The small molecule below binds the protein below.
Small molecule (SMILES): O=C(O)CBr

Sequence of chain 1.A:
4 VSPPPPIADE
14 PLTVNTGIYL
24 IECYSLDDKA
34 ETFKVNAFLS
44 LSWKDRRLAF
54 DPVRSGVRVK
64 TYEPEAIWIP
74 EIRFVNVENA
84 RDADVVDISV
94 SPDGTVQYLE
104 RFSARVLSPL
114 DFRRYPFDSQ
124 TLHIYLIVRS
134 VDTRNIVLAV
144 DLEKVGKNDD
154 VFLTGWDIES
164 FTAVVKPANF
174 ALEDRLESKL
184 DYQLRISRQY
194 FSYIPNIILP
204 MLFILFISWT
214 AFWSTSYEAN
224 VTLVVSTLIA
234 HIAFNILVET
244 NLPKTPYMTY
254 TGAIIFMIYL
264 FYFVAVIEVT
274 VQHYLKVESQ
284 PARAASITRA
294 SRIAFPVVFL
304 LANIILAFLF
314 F

Binding-site contacts:
Ligand atom C1 contacts residue ILE75 of chain 1.A at 3.9 Å (hydrophobic).
Ligand atom BR2 contacts residue GLU74 of chain 1.A at 3.6 Å.
Ligand atom O2 contacts residue TYR101 of chain 1.A at 3.2 Å (h-bond).
Ligand atom O1 contacts residue GLU74 of chain 1.A at 4.2 Å.
Ligand atom O1 contacts residue PRO73 of chain 1.A at 3.1 Å (h-bond).
Ligand atom C1 contacts residue PRO73 of chain 1.A at 3.4 Å (hydrophobic).
Ligand atom O1 contacts residue LEU44 of chain 1.A at 3.9 Å.
Ligand atom BR2 contacts residue PRO73 of chain 1.A at 4.4 Å.
Ligand atom O2 contacts residue ARG84 of chain 1.A at 4.1 Å.
Ligand atom O2 contacts residue PRO73 of chain 1.A at 3.8 Å.
Ligand atom C2 contacts residue ARG84 of chain 1.A at 3.7 Å.
Ligand atom BR2 contacts residue ARG84 of chain 1.A at 4.1 Å.
Ligand atom BR2 contacts residue ILE75 of chain 1.A at 3.2 Å.
Ligand atom O2 contacts residue LEU44 of chain 1.A at 4.3 Å.
Ligand atom O2 contacts residue GLU103 of chain 1.A at 4.0 Å.
Ligand atom O1 contacts residue ILE75 of chain 1.A at 3.1 Å (h-bond).
Ligand atom C1 contacts residue ILE72 of chain 1.A at 4.2 Å (hydrophobic).
Ligand atom C1 contacts residue ARG84 of chain 1.A at 3.3 Å.
Ligand atom C1 contacts residue TYR101 of chain 1.A at 4.2 Å (hydrophobic).
Ligand atom C1 contacts residue GLU103 of chain 1.A at 4.3 Å.
Ligand atom O2 contacts residue ILE72 of chain 1.A at 3.4 Å.
Ligand atom C2 contacts residue ILE75 of chain 1.A at 4.3 Å (hydrophobic).
Ligand atom O1 contacts residue ARG84 of chain 1.A at 3.1 Å (salt-bridge).
Ligand atom C2 contacts residue PRO73 of chain 1.A at 4.1 Å (hydrophobic).